Sequence of chain 1.E:
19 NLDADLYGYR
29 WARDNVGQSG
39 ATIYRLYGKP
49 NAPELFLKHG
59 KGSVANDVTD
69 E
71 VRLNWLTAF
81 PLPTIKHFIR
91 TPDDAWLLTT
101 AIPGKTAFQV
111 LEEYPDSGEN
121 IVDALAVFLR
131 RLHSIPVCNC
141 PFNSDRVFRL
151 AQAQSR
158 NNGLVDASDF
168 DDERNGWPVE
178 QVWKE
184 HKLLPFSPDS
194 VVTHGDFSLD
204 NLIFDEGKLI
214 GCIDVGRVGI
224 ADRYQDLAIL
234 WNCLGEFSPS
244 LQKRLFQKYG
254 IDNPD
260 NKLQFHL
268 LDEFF

Binding-site contacts:
Ligand atom C6 contacts residue ILE216 of chain 1.E at 3.8 Å (hydrophobic).
Ligand atom C11 contacts residue ILE216 of chain 1.E at 4.1 Å (hydrophobic).
Ligand atom N4 contacts residue ILE102 of chain 1.E at 3.0 Å (h-bond).
Ligand atom C23 contacts residue ILE41 of chain 1.E at 4.1 Å (hydrophobic).
Ligand atom C24 contacts residue ILE41 of chain 1.E at 3.7 Å (hydrophobic).
Ligand atom N9 contacts residue ILE216 of chain 1.E at 3.5 Å.
Ligand atom C11 contacts residue PHE54 of chain 1.E at 4.1 Å (hydrophobic).
Ligand atom C6 contacts residue PHE54 of chain 1.E at 3.3 Å (hydrophobic).
Ligand atom N4 contacts residue ILE216 of chain 1.E at 3.9 Å.
Ligand atom C5 contacts residue ILE102 of chain 1.E at 3.9 Å (hydrophobic).
Ligand atom C5 contacts residue PHE54 of chain 1.E at 3.3 Å (hydrophobic).
Ligand atom C23 contacts residue PHE54 of chain 1.E at 3.6 Å (hydrophobic).
Ligand atom N4 contacts residue PHE54 of chain 1.E at 3.7 Å.
Ligand atom N10 contacts residue PHE54 of chain 1.E at 4.2 Å.
Ligand atom C15 contacts residue THR106 of chain 1.E at 3.8 Å.
Ligand atom N25 contacts residue ILE102 of chain 1.E at 2.9 Å (h-bond).
Ligand atom C12 contacts residue PHE54 of chain 1.E at 4.1 Å (hydrophobic).
Ligand atom C1 contacts residue PHE54 of chain 1.E at 3.6 Å (hydrophobic).
Ligand atom C14 contacts residue THR106 of chain 1.E at 3.9 Å.
Ligand atom N2 contacts residue ILE216 of chain 1.E at 3.8 Å.
Ligand atom C8 contacts residue PHE54 of chain 1.E at 3.7 Å (hydrophobic).
Ligand atom N10 contacts residue ILE216 of chain 1.E at 3.8 Å.
Ligand atom C5 contacts residue ILE216 of chain 1.E at 4.0 Å (hydrophobic).
Ligand atom C3 contacts residue ALA101 of chain 1.E at 3.9 Å (hydrophobic).
Ligand atom C13 contacts residue GLY104 of chain 1.E at 4.1 Å.
Ligand atom C3 contacts residue THR100 of chain 1.E at 4.0 Å.
Ligand atom C3 contacts residue ILE216 of chain 1.E at 3.8 Å (hydrophobic).
Ligand atom N2 contacts residue PRO83 of chain 1.E at 4.1 Å.
Ligand atom C3 contacts residue PHE54 of chain 1.E at 3.6 Å (hydrophobic).
Ligand atom C25 contacts residue LYS56 of chain 1.E at 4.2 Å.
Ligand atom N4 contacts residue ALA101 of chain 1.E at 3.5 Å.
Ligand atom CL contacts residue GLN109 of chain 1.E at 3.1 Å.
Ligand atom C1 contacts residue ILE216 of chain 1.E at 3.9 Å (hydrophobic).
Ligand atom CL contacts residue THR106 of chain 1.E at 3.8 Å.
Ligand atom C25 contacts residue ILE216 of chain 1.E at 4.1 Å (hydrophobic).
Ligand atom N25 contacts residue PHE54 of chain 1.E at 3.8 Å.
Ligand atom N2 contacts residue PHE54 of chain 1.E at 3.5 Å.
Ligand atom C3 contacts residue PRO83 of chain 1.E at 3.5 Å (hydrophobic).
Ligand atom C8 contacts residue ILE216 of chain 1.E at 3.6 Å (hydrophobic).
Ligand atom C3 contacts residue ILE102 of chain 1.E at 3.8 Å (hydrophobic).

A small-molecule ligand and the protein it binds are described below.
Small molecule (SMILES): CC(C)(C)n1[nH+]c(-c2ccc(Cl)cc2)c2c(N)ncnc21